Binding-site contacts:
Ligand atom C7 contacts residue ASN162 of chain 1.G at 3.3 Å.
Ligand atom C6 contacts residue ASN162 of chain 1.G at 4.2 Å.
Ligand atom C5 contacts residue ASN162 of chain 1.G at 3.6 Å.
Ligand atom C1 contacts residue ASN162 of chain 1.G at 1.4 Å.
Ligand atom C4 contacts residue ASN162 of chain 1.G at 4.0 Å.
Ligand atom C3 contacts residue ASN162 of chain 1.G at 3.6 Å.
Ligand atom O5 contacts residue ASN162 of chain 1.G at 2.3 Å (h-bond).
Ligand atom C8 contacts residue ASP163 of chain 1.G at 4.0 Å.
Ligand atom C8 contacts residue ASN162 of chain 1.G at 3.3 Å.
Ligand atom O6 contacts residue ASN162 of chain 1.G at 4.2 Å.
Ligand atom O7 contacts residue ASN162 of chain 1.G at 4.4 Å.
Ligand atom C2 contacts residue ASN162 of chain 1.G at 2.2 Å.
Ligand atom N2 contacts residue ASN162 of chain 1.G at 2.8 Å (h-bond).

A small-molecule ligand and the protein it binds are described below.
Small molecule (SMILES): CC(=O)N[C@H]1[C@H](O[C@H]2[C@H](O)[C@@H](NC(C)=O)CO[C@@H]2CO)O[C@H](CO)[C@@H](O)[C@@H]1O

Sequence of chain 1.G:
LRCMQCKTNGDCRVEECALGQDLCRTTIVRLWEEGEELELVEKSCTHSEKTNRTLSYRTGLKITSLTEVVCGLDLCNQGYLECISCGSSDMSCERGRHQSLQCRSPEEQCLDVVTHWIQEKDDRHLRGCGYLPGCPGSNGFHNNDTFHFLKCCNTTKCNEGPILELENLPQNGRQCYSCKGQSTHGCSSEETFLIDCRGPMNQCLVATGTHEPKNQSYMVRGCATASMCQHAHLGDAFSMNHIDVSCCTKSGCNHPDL